Binding-site contacts:
Ligand atom C07 contacts residue ASN213 of chain 1.A at 3.1 Å.
Ligand atom C10 contacts residue MET253 of chain 1.E at 3.1 Å (hydrophobic).
Ligand atom N12 contacts residue MET253 of chain 1.E at 3.3 Å.
Ligand atom C01 contacts residue THR250 of chain 1.E at 3.7 Å.
Ligand atom C05 contacts residue ASN213 of chain 1.A at 3.0 Å.
Ligand atom N09 contacts residue LEU212 of chain 1.A at 3.5 Å (h-bond).
Ligand atom C01 contacts residue LEU254 of chain 1.E at 3.4 Å (hydrophobic).
Ligand atom C04 contacts residue PHE252 of chain 1.A at 3.9 Å (hydrophobic).
Ligand atom O11 contacts residue MET253 of chain 1.E at 3.5 Å.
Ligand atom N12 contacts residue ASN213 of chain 1.A at 3.4 Å (h-bond).
Ligand atom C16 contacts residue ALA275 of chain 1.E at 3.3 Å (hydrophobic).
Ligand atom O17 contacts residue ALA271 of chain 1.E at 3.3 Å.
Ligand atom N12 contacts residue LEU212 of chain 1.A at 3.3 Å (h-bond).
Ligand atom O02 contacts residue THR250 of chain 1.E at 3.8 Å.
Ligand atom C01 contacts residue PHE252 of chain 1.A at 3.5 Å (hydrophobic).
Ligand atom N09 contacts residue MET253 of chain 1.E at 3.3 Å.
Ligand atom C03 contacts residue PHE252 of chain 1.A at 3.5 Å (hydrophobic).
Ligand atom C08 contacts residue PRO217 of chain 1.A at 3.9 Å (hydrophobic).
Ligand atom C15 contacts residue ALA275 of chain 1.E at 3.6 Å (hydrophobic).
Ligand atom O11 contacts residue LEU212 of chain 1.A at 3.4 Å (h-bond).
Ligand atom C15 contacts residue ALA271 of chain 1.E at 3.7 Å (hydrophobic).
Ligand atom C08 contacts residue ASN213 of chain 1.A at 3.2 Å.
Ligand atom C04 contacts residue ASN213 of chain 1.A at 3.6 Å.
Ligand atom O06 contacts residue ASN213 of chain 1.A at 3.0 Å (h-bond).
Ligand atom O17 contacts residue VAL267 of chain 1.E at 3.3 Å.
Ligand atom C10 contacts residue LEU212 of chain 1.A at 3.1 Å (hydrophobic).
Ligand atom C19 contacts residue PRO217 of chain 1.A at 3.5 Å (hydrophobic).
Ligand atom N09 contacts residue ASN213 of chain 1.A at 3.3 Å.
Ligand atom CL1 contacts residue PRO217 of chain 1.A at 3.7 Å.
Ligand atom C20 contacts residue PRO217 of chain 1.A at 3.7 Å (hydrophobic).
Ligand atom C13 contacts residue LEU212 of chain 1.A at 3.8 Å (hydrophobic).
Ligand atom N18 contacts residue ALA271 of chain 1.E at 3.3 Å.
Ligand atom C08 contacts residue MET253 of chain 1.E at 3.9 Å (hydrophobic).
Ligand atom C14 contacts residue ALA271 of chain 1.E at 3.9 Å (hydrophobic).
Ligand atom C10 contacts residue ASN213 of chain 1.A at 3.9 Å.
Ligand atom C14 contacts residue ALA275 of chain 1.E at 3.5 Å (hydrophobic).
Ligand atom C01 contacts residue VAL251 of chain 1.A at 3.7 Å (hydrophobic).
Ligand atom O17 contacts residue LEU212 of chain 1.A at 3.6 Å.
Ligand atom O02 contacts residue PHE252 of chain 1.A at 3.3 Å.
Ligand atom C16 contacts residue ALA271 of chain 1.E at 3.9 Å (hydrophobic).

Sequence of chain 1.A:
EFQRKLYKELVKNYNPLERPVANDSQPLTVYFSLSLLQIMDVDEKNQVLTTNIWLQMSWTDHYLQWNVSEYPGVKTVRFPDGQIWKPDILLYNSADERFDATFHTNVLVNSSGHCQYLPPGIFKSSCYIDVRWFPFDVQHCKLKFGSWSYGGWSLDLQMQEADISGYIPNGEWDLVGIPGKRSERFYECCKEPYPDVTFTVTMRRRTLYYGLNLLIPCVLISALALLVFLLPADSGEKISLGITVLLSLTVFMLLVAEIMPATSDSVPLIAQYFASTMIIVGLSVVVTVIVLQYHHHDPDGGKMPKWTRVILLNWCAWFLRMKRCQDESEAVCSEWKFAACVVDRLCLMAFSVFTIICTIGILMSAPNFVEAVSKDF

Sequence of chain 1.E:
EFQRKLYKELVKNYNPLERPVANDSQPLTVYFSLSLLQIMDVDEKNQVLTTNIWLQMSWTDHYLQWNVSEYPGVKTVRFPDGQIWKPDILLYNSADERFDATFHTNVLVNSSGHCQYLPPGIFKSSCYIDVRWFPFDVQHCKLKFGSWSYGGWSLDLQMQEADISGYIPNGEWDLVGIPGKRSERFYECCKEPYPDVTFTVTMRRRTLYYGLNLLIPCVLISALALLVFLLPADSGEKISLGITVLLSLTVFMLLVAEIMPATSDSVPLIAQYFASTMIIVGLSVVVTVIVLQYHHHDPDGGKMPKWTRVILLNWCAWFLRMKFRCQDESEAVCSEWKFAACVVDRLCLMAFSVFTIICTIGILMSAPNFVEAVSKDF

A protein and the small-molecule ligand that binds it are described below.
Small molecule (SMILES): COc1cc(OC)c(NC(=O)Nc2cc(C)on2)cc1Cl